Binding-site contacts:
Ligand atom ND2 contacts residue GLU141 of chain 1.A at 2.9 Å (salt-bridge).
Ligand atom NZ contacts residue ASP138 of chain 1.A at 3.0 Å (salt-bridge).
Ligand atom CD1 contacts residue THR96 of chain 1.B at 3.8 Å.
Ligand atom OD1 contacts residue HIS142 of chain 1.A at 2.9 Å (h-bond).
Ligand atom CA contacts residue GLN139 of chain 1.A at 3.7 Å.
Ligand atom CB contacts residue GLN139 of chain 1.A at 3.9 Å.
Ligand atom CD1 contacts residue TRP102 of chain 1.B at 4.0 Å (hydrophobic).
Ligand atom C contacts residue GLN66 of chain 1.B at 3.9 Å.
Ligand atom CA contacts residue GLN139 of chain 1.A at 4.0 Å.
Ligand atom OD1 contacts residue THR145 of chain 1.A at 3.3 Å (h-bond).
Ligand atom CA contacts residue GLN66 of chain 1.B at 3.8 Å.
Ligand atom CB contacts residue MET149 of chain 1.A at 4.0 Å (hydrophobic).
Ligand atom O contacts residue THR96 of chain 1.B at 3.8 Å.
Ligand atom OD1 contacts residue GLU141 of chain 1.A at 3.3 Å (salt-bridge).
Ligand atom C contacts residue GLN139 of chain 1.A at 3.8 Å.
Ligand atom OD2 contacts residue ALA140 of chain 1.A at 3.6 Å.
Ligand atom CG contacts residue HIS142 of chain 1.A at 3.9 Å.
Ligand atom CD contacts residue ASP138 of chain 1.A at 3.4 Å.
Ligand atom OD2 contacts residue GLU141 of chain 1.A at 2.7 Å (salt-bridge).
Ligand atom CB contacts residue GLN139 of chain 1.A at 3.8 Å.
Ligand atom CB contacts residue GLU141 of chain 1.A at 3.4 Å.
Ligand atom CG2 contacts residue THR145 of chain 1.A at 3.7 Å.
Ligand atom CD1 contacts residue ALA99 of chain 1.B at 3.7 Å (hydrophobic).
Ligand atom CD contacts residue ALA140 of chain 1.A at 3.9 Å (hydrophobic).
Ligand atom CE contacts residue ASP138 of chain 1.A at 3.8 Å.
Ligand atom CB contacts residue THR145 of chain 1.A at 3.6 Å.
Ligand atom CG contacts residue GLU141 of chain 1.A at 3.4 Å.
Ligand atom CD contacts residue GLU141 of chain 1.A at 4.0 Å.
Ligand atom CG2 contacts residue MET149 of chain 1.A at 3.5 Å (hydrophobic).
Ligand atom CG contacts residue GLU141 of chain 1.A at 3.7 Å.
Ligand atom CD contacts residue GLN139 of chain 1.A at 4.1 Å.
Ligand atom CB contacts residue GLU141 of chain 1.A at 3.7 Å.
Ligand atom CG contacts residue GLU141 of chain 1.A at 3.6 Å.
Ligand atom CG1 contacts residue ALA99 of chain 1.B at 4.1 Å (hydrophobic).
Ligand atom OD1 contacts residue GLN66 of chain 1.B at 4.0 Å.
Ligand atom N contacts residue GLN139 of chain 1.A at 3.0 Å (h-bond).
Ligand atom CD1 contacts residue TRP103 of chain 1.B at 4.0 Å (hydrophobic).
Ligand atom CG contacts residue THR145 of chain 1.A at 3.8 Å.
Ligand atom O contacts residue GLN66 of chain 1.B at 3.0 Å (h-bond).
Ligand atom CD1 contacts residue THR95 of chain 1.B at 3.7 Å.

Sequence of chain 1.A:
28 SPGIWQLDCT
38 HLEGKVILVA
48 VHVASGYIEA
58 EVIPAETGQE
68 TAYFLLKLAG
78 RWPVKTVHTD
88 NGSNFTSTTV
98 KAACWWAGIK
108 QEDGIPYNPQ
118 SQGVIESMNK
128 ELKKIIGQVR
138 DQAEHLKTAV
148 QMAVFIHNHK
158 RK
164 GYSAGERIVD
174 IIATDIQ

Sequence of chain 1.B:
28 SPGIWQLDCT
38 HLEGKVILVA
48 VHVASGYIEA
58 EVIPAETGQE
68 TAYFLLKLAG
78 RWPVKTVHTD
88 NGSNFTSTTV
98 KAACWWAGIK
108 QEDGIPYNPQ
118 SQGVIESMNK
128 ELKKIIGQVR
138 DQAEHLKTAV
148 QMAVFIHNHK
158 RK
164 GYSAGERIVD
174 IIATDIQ

A protein and the small-molecule ligand that binds it are described below.
Small molecule (SMILES): CC[C@H](C)[C@@H]1NC(=O)[C@H](CCCCN)NC(=O)[C@H](Cc2cnc[nH]2)NC(=O)[C@H](CO)NC(=O)[C@H](CC(=O)O)NC(=O)[C@H](CC(C)C)NC(=O)[C@H](CC(N)=O)NC(=O)[C@H](CC(=O)O)NC1=O